Binding-site contacts:
Ligand atom N2 contacts residue ASN31 of chain 1.C at 2.9 Å (h-bond).
Ligand atom C1 contacts residue ASN31 of chain 1.C at 1.4 Å.
Ligand atom O6 contacts residue LEU374 of chain 1.C at 3.1 Å.
Ligand atom O5 contacts residue ASN31 of chain 1.C at 2.2 Å (h-bond).
Ligand atom O7 contacts residue ASN31 of chain 1.C at 3.8 Å.
Ligand atom C6 contacts residue LEU374 of chain 1.C at 3.9 Å (hydrophobic).
Ligand atom C5 contacts residue THR311 of chain 1.C at 4.3 Å.
Ligand atom C5 contacts residue ASN31 of chain 1.C at 3.5 Å.
Ligand atom C8 contacts residue ILE378 of chain 1.C at 4.0 Å (hydrophobic).
Ligand atom O5 contacts residue ALA32 of chain 1.C at 4.5 Å.
Ligand atom C8 contacts residue THR33 of chain 1.C at 3.8 Å.
Ligand atom C1 contacts residue THR311 of chain 1.C at 3.7 Å.
Ligand atom C4 contacts residue ASN31 of chain 1.C at 4.2 Å.
Ligand atom C6 contacts residue THR33 of chain 1.C at 4.2 Å.
Ligand atom C2 contacts residue ASN31 of chain 1.C at 2.4 Å.
Ligand atom O5 contacts residue THR311 of chain 1.C at 3.1 Å (h-bond).
Ligand atom C6 contacts residue THR311 of chain 1.C at 3.9 Å.
Ligand atom O6 contacts residue THR311 of chain 1.C at 3.8 Å.
Ligand atom C3 contacts residue ASN31 of chain 1.C at 3.8 Å.
Ligand atom C7 contacts residue ASN31 of chain 1.C at 3.5 Å.

Sequence of chain 1.C:
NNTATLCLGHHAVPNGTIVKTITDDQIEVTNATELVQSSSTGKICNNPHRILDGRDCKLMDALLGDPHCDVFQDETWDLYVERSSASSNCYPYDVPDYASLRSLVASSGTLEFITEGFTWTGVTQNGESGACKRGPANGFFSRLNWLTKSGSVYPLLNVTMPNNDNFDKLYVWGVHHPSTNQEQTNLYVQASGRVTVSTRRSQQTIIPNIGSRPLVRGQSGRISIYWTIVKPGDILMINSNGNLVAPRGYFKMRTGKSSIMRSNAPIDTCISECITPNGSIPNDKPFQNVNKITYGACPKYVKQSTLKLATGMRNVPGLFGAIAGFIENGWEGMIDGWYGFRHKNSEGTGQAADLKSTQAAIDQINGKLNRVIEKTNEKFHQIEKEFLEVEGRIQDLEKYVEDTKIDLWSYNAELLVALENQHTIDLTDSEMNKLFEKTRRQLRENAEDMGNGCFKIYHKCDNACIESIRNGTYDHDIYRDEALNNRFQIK

The protein below binds the small molecule below.
Small molecule (SMILES): CC(=O)N[C@H]1[C@H](O[C@H]2[C@H](O)[C@@H](NC(C)=O)CO[C@@H]2CO)O[C@H](CO)[C@@H](O)[C@@H]1O